Binding-site contacts:
Ligand atom O1 contacts residue HIS185 of chain 1.A at 3.3 Å (h-bond).
Ligand atom O1P contacts residue ARG287 of chain 1.A at 2.9 Å (salt-bridge).
Ligand atom C6 contacts residue GLU189 of chain 1.A at 3.7 Å.
Ligand atom O2P contacts residue LYS260 of chain 1.A at 3.0 Å (salt-bridge).
Ligand atom O1A contacts residue GLY130 of chain 1.A at 3.5 Å (h-bond).
Ligand atom C2 contacts residue ILE367 of chain 1.A at 3.9 Å (hydrophobic).
Ligand atom O1A contacts residue ILE367 of chain 1.A at 3.4 Å.
Ligand atom O3P contacts residue HIS453 of chain 1.B at 3.7 Å.
Ligand atom C2 contacts residue ASN186 of chain 1.A at 3.8 Å.
Ligand atom O2P contacts residue ALA259 of chain 1.A at 3.7 Å.
Ligand atom O1 contacts residue LYS182 of chain 1.A at 3.4 Å.
Ligand atom O1 contacts residue SER128 of chain 1.A at 2.5 Å (h-bond).
Ligand atom O1 contacts residue GLU189 of chain 1.A at 3.9 Å.
Ligand atom O1A contacts residue SER128 of chain 1.A at 3.4 Å (h-bond).
Ligand atom O2P contacts residue TYR190 of chain 1.A at 2.4 Å (h-bond).
Ligand atom O1 contacts residue ILE367 of chain 1.A at 3.5 Å.
Ligand atom C6 contacts residue HIS453 of chain 1.B at 3.9 Å.
Ligand atom O1A contacts residue GLY129 of chain 1.A at 2.9 Å (h-bond).
Ligand atom O1P contacts residue TYR190 of chain 1.A at 3.6 Å.
Ligand atom O4 contacts residue HIS453 of chain 1.B at 3.0 Å (h-bond).
Ligand atom O5 contacts residue HIS453 of chain 1.B at 3.3 Å.
Ligand atom O1P contacts residue ARG447 of chain 1.B at 2.7 Å (salt-bridge).
Ligand atom O3 contacts residue ASN186 of chain 1.A at 3.1 Å (h-bond).
Ligand atom O2 contacts residue ASN186 of chain 1.A at 2.6 Å (h-bond).
Ligand atom O3P contacts residue ARG447 of chain 1.B at 2.8 Å (salt-bridge).
Ligand atom C5 contacts residue HIS453 of chain 1.B at 3.9 Å.
Ligand atom O2 contacts residue GLU189 of chain 1.A at 2.6 Å (salt-bridge).
Ligand atom C1 contacts residue SER128 of chain 1.A at 3.3 Å.
Ligand atom O6 contacts residue GLU189 of chain 1.A at 3.8 Å.
Ligand atom P contacts residue TYR190 of chain 1.A at 3.5 Å.
Ligand atom O4 contacts residue PHE450 of chain 1.B at 3.4 Å.
Ligand atom O3P contacts residue LYS260 of chain 1.A at 3.5 Å.
Ligand atom O3 contacts residue ASN102 of chain 1.A at 2.9 Å (h-bond).
Ligand atom C2 contacts residue GLU189 of chain 1.A at 3.6 Å.
Ligand atom O3 contacts residue LYS182 of chain 1.A at 3.0 Å (salt-bridge).
Ligand atom C1 contacts residue ILE367 of chain 1.A at 3.4 Å (hydrophobic).
Ligand atom C4 contacts residue HIS453 of chain 1.B at 3.7 Å.
Ligand atom P contacts residue ARG447 of chain 1.B at 3.8 Å.
Ligand atom O1 contacts residue ASN186 of chain 1.A at 3.4 Å (h-bond).
Ligand atom C1 contacts residue GLY129 of chain 1.A at 3.9 Å.

Sequence of chain 1.B:
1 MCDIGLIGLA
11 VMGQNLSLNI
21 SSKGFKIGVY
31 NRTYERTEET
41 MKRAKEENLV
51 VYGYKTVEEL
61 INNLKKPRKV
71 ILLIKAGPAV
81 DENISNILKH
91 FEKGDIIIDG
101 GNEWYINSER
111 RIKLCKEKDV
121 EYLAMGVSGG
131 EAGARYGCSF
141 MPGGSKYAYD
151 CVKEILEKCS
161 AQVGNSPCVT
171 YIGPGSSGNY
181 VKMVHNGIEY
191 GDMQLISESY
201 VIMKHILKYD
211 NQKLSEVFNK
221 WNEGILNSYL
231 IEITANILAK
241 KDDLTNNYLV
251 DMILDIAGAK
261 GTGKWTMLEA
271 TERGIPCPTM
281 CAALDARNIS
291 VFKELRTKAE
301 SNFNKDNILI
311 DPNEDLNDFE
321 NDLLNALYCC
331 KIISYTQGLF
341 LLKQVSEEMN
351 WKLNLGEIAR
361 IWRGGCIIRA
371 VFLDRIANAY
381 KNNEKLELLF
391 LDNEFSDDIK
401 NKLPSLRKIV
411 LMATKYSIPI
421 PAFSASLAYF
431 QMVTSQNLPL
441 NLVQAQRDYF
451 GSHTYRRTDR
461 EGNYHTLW

A protein and the small-molecule ligand that binds it are described below.
Small molecule (SMILES): O=C(O)[C@H](O)[C@@H](O)[C@H](O)[C@H](O)COP(=O)(O)O

Sequence of chain 1.A:
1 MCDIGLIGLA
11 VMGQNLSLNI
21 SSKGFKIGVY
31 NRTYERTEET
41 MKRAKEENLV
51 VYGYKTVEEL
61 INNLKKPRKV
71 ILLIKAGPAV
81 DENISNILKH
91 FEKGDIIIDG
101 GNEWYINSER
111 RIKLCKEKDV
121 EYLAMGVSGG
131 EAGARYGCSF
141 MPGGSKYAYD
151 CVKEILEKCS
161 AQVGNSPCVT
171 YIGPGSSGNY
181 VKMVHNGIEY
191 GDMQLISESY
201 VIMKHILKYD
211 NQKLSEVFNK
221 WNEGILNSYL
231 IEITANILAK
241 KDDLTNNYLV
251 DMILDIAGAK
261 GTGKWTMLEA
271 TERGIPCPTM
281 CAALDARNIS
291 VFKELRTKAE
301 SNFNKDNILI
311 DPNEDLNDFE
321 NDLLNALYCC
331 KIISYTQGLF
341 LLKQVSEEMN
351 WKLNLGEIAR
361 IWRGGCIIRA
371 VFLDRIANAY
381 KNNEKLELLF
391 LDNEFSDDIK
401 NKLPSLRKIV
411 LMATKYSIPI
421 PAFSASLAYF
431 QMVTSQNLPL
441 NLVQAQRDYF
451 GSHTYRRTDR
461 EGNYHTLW